Sequence of chain 1.D:
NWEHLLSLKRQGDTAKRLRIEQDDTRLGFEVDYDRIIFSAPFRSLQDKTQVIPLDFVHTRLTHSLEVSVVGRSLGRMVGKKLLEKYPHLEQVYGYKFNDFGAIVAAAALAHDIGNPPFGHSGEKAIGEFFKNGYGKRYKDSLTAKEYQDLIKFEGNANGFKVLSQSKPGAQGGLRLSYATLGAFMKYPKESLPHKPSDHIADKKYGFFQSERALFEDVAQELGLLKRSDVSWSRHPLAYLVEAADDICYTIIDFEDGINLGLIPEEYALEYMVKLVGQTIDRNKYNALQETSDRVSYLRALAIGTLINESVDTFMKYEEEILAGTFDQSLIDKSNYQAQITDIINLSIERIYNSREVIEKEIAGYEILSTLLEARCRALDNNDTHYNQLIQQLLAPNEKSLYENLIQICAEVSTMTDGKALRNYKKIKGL

Binding-site contacts:
Ligand atom C3' contacts residue ARG329 of chain 1.C at 4.1 Å.
Ligand atom C5' contacts residue ARG50 of chain 1.D at 3.9 Å.
Ligand atom C6 contacts residue ILE337 of chain 1.C at 3.7 Å (hydrophobic).
Ligand atom C5 contacts residue ARG50 of chain 1.D at 3.8 Å.
Ligand atom C4 contacts residue ILE333 of chain 1.C at 4.0 Å (hydrophobic).
Ligand atom C2 contacts residue ILE337 of chain 1.C at 3.8 Å (hydrophobic).
Ligand atom N1 contacts residue ARG50 of chain 1.D at 3.7 Å.
Ligand atom N6 contacts residue SER100 of chain 1.C at 4.1 Å.
Ligand atom N3 contacts residue ASP58 of chain 1.D at 3.8 Å.
Ligand atom C3' contacts residue ALA330 of chain 1.C at 3.3 Å (hydrophobic).
Ligand atom C2' contacts residue ALA330 of chain 1.C at 3.5 Å (hydrophobic).
Ligand atom C8 contacts residue GLY334 of chain 1.C at 4.0 Å.
Ligand atom O5' contacts residue ARG50 of chain 1.D at 3.1 Å (salt-bridge).
Ligand atom C2' contacts residue ARG329 of chain 1.C at 4.0 Å.
Ligand atom N6 contacts residue ARG50 of chain 1.D at 3.7 Å.
Ligand atom O3' contacts residue ARG329 of chain 1.C at 3.0 Å (salt-bridge).
Ligand atom O1A contacts residue VAL55 of chain 1.D at 4.0 Å.
Ligand atom N1 contacts residue SER100 of chain 1.C at 3.2 Å (h-bond).
Ligand atom C1' contacts residue ILE333 of chain 1.C at 3.9 Å (hydrophobic).
Ligand atom O3' contacts residue ALA330 of chain 1.C at 2.6 Å.
Ligand atom O1A contacts residue ARG59 of chain 1.D at 3.1 Å (salt-bridge).
Ligand atom N9 contacts residue ILE333 of chain 1.C at 3.7 Å.
Ligand atom N7 contacts residue GLY334 of chain 1.C at 3.6 Å.
Ligand atom PA contacts residue ARG50 of chain 1.D at 3.5 Å.
Ligand atom C5' contacts residue ARG59 of chain 1.D at 4.0 Å.
Ligand atom N1 contacts residue ILE337 of chain 1.C at 3.5 Å.
Ligand atom C2 contacts residue ASP58 of chain 1.D at 3.6 Å.
Ligand atom C1' contacts residue PHE62 of chain 1.D at 4.0 Å (hydrophobic).
Ligand atom N7 contacts residue ALA330 of chain 1.C at 4.0 Å.
Ligand atom O4' contacts residue PHE62 of chain 1.D at 3.6 Å.
Ligand atom O1B contacts residue ALA330 of chain 1.C at 3.7 Å.
Ligand atom O2A contacts residue VAL55 of chain 1.D at 3.9 Å.
Ligand atom O2B contacts residue LEU331 of chain 1.C at 3.6 Å.
Ligand atom C4 contacts residue ARG50 of chain 1.D at 3.9 Å.
Ligand atom C8 contacts residue ILE333 of chain 1.C at 4.0 Å (hydrophobic).
Ligand atom C2 contacts residue SER100 of chain 1.C at 3.9 Å.
Ligand atom C8 contacts residue ALA330 of chain 1.C at 3.4 Å (hydrophobic).
Ligand atom O2B contacts residue ALA330 of chain 1.C at 3.9 Å.
Ligand atom O2A contacts residue ARG50 of chain 1.D at 2.8 Å (salt-bridge).
Ligand atom C6 contacts residue ARG50 of chain 1.D at 3.7 Å.

The protein below binds the small molecule below.
Small molecule (SMILES): Nc1ncnc2c1ncn2[C@H]1C[C@H](O)[C@@H](CO[P](=O)(O)O[P](=O)(O)OP(=O)(O)O)O1

Sequence of chain 1.C:
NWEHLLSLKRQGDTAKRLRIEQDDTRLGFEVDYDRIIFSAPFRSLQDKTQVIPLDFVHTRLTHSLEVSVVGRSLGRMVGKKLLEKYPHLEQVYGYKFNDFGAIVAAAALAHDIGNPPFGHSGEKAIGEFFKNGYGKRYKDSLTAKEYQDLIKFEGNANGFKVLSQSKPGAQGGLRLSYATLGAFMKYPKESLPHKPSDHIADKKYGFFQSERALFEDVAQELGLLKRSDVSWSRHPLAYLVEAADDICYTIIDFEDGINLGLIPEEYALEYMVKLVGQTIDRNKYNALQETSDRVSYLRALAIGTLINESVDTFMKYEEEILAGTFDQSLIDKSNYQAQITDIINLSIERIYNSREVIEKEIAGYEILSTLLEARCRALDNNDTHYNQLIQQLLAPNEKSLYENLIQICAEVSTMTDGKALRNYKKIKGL